Sequence of chain 1.C:
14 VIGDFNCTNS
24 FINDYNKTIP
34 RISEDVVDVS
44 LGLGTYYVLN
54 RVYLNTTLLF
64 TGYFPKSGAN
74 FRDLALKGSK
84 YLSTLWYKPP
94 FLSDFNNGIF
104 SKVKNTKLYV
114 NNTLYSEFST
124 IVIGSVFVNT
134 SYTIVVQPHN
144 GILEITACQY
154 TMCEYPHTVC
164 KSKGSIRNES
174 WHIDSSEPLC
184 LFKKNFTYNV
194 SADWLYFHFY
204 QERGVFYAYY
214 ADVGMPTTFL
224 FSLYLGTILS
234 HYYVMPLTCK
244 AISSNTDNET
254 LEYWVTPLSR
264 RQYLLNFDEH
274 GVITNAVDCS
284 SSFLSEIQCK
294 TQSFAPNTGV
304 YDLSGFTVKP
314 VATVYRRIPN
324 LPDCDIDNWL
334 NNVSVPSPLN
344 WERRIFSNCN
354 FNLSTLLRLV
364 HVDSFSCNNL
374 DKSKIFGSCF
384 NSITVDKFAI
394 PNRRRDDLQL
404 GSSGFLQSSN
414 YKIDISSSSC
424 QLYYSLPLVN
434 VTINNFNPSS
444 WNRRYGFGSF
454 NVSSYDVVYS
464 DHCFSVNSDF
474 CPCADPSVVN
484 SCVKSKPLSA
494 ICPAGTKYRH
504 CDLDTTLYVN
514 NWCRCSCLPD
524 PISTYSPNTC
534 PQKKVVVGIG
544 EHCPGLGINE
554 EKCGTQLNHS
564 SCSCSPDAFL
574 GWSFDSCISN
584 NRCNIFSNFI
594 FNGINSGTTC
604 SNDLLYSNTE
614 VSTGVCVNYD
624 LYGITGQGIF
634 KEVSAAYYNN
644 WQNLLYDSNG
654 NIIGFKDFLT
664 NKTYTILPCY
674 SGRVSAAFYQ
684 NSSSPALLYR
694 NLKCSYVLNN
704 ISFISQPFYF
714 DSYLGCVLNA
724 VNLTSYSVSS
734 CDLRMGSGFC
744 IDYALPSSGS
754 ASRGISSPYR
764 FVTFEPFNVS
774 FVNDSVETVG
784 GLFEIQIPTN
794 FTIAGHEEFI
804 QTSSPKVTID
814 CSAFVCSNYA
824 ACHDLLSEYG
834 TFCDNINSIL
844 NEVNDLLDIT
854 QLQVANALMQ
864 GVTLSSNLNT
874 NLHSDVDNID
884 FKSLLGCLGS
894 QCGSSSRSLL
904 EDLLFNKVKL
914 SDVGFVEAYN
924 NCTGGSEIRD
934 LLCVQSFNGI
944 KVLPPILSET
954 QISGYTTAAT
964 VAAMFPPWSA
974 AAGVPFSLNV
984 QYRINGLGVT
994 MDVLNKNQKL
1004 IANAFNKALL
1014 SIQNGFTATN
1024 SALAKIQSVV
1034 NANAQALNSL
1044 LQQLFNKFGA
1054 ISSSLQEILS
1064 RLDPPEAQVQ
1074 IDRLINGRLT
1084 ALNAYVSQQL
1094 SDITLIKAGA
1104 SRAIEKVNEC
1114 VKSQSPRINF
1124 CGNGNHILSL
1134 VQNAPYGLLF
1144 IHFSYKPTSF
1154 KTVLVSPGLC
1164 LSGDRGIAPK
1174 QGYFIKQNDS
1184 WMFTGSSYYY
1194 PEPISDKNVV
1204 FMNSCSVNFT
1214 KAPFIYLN

A protein and the small-molecule ligand that binds it are described below.
Small molecule (SMILES): CC(=O)N[C@@H]1[C@@H](O)[C@H](O)[C@@H](CO)O[C@H]1O

Binding-site contacts:
Ligand atom O6 contacts residue SER929 of chain 1.C at 3.7 Å.
Ligand atom C7 contacts residue GLU920 of chain 1.C at 4.1 Å.
Ligand atom C2 contacts residue ASN924 of chain 1.C at 2.4 Å.
Ligand atom C1 contacts residue GLU920 of chain 1.C at 4.4 Å.
Ligand atom C8 contacts residue ASN924 of chain 1.C at 4.5 Å.
Ligand atom N2 contacts residue GLU920 of chain 1.C at 4.1 Å.
Ligand atom C7 contacts residue ALA921 of chain 1.C at 4.4 Å (hydrophobic).
Ligand atom N2 contacts residue ASN924 of chain 1.C at 2.9 Å (h-bond).
Ligand atom C8 contacts residue GLY917 of chain 1.C at 4.5 Å.
Ligand atom C8 contacts residue LYS912 of chain 1.C at 4.1 Å.
Ligand atom C7 contacts residue ASN924 of chain 1.C at 3.2 Å.
Ligand atom C3 contacts residue ASN924 of chain 1.C at 3.8 Å.
Ligand atom C8 contacts residue ALA921 of chain 1.C at 3.8 Å (hydrophobic).
Ligand atom O7 contacts residue ASN924 of chain 1.C at 3.1 Å (h-bond).
Ligand atom C1 contacts residue ASN924 of chain 1.C at 1.4 Å.
Ligand atom C8 contacts residue GLU920 of chain 1.C at 3.8 Å.
Ligand atom O5 contacts residue ASN924 of chain 1.C at 2.3 Å (h-bond).
Ligand atom C5 contacts residue ASN924 of chain 1.C at 3.6 Å.
Ligand atom O6 contacts residue ASN924 of chain 1.C at 4.3 Å.
Ligand atom O5 contacts residue SER929 of chain 1.C at 4.1 Å.
Ligand atom C4 contacts residue ASN924 of chain 1.C at 4.2 Å.